Binding-site contacts:
Ligand atom C7 contacts residue ASN416 of chain 1.A at 3.8 Å.
Ligand atom O6 contacts residue PRO261 of chain 1.A at 3.5 Å.
Ligand atom C2 contacts residue ASN416 of chain 1.A at 2.4 Å.
Ligand atom C4 contacts residue ASN416 of chain 1.A at 4.2 Å.
Ligand atom O6 contacts residue LEU235 of chain 1.A at 3.4 Å.
Ligand atom C6 contacts residue PRO261 of chain 1.A at 3.5 Å (hydrophobic).
Ligand atom C5 contacts residue ASN416 of chain 1.A at 3.6 Å.
Ligand atom O7 contacts residue ASN416 of chain 1.A at 4.2 Å.
Ligand atom C5 contacts residue PRO261 of chain 1.A at 4.1 Å (hydrophobic).
Ligand atom O5 contacts residue ASN416 of chain 1.A at 2.3 Å (h-bond).
Ligand atom C8 contacts residue NAG1 of chain 1.N at 3.6 Å.
Ligand atom C8 contacts residue NAG2 of chain 1.N at 4.2 Å.
Ligand atom N2 contacts residue ASN416 of chain 1.A at 3.0 Å (h-bond).
Ligand atom O7 contacts residue NAG1 of chain 1.N at 4.4 Å.
Ligand atom O5 contacts residue PRO261 of chain 1.A at 3.7 Å.
Ligand atom C8 contacts residue VAL414 of chain 1.A at 4.1 Å (hydrophobic).
Ligand atom C3 contacts residue ASN416 of chain 1.A at 3.8 Å.
Ligand atom C7 contacts residue NAG1 of chain 1.N at 4.5 Å.
Ligand atom C1 contacts residue PRO261 of chain 1.A at 4.4 Å (hydrophobic).
Ligand atom C1 contacts residue ASN416 of chain 1.A at 1.4 Å.

Sequence of chain 1.A:
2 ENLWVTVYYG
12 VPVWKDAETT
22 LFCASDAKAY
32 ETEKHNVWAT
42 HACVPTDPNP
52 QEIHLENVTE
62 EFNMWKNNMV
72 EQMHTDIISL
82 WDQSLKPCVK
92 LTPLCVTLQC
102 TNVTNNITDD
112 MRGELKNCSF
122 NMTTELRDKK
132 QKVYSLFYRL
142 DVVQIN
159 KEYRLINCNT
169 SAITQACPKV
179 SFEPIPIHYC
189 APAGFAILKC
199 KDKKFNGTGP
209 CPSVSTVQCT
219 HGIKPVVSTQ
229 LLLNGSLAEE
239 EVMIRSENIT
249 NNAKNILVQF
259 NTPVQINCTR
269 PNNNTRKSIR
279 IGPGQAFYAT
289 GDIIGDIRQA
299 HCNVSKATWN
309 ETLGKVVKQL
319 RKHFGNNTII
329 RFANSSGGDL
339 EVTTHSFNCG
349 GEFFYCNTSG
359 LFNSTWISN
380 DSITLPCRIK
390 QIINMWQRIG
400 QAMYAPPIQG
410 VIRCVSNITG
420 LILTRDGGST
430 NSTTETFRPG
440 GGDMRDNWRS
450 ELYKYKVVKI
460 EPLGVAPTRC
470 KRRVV

The protein below binds the small molecule below.
Small molecule (SMILES): CC(=O)N[C@H]1[C@H](O[C@H]2[C@H](O)[C@@H](NC(C)=O)CO[C@@H]2CO)O[C@H](CO)[C@@H](O)[C@@H]1O